Sequence of chain 1.V:
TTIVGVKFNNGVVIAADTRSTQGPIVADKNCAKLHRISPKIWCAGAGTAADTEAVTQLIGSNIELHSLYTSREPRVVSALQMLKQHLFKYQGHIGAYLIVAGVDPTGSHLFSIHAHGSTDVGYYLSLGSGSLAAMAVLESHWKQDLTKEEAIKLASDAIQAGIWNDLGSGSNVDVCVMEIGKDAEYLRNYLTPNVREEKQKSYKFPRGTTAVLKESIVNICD

This small molecule binds to this protein.
Small molecule (SMILES): CC(C)[C@H](O)[C@@]1(C=O)NC(=O)[C@H](C)[C@@H]1O

Sequence of chain 1.L:
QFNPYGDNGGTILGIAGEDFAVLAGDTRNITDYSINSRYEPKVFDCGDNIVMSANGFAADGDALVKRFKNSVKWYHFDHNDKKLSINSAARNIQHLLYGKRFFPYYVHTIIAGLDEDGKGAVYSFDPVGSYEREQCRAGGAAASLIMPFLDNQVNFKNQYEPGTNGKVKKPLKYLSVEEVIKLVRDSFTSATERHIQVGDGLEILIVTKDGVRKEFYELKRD

Binding-site contacts:
Ligand atom C6 contacts residue LYS33 of chain 1.V at 4.2 Å.
Ligand atom O12 contacts residue SER20 of chain 1.V at 3.8 Å.
Ligand atom C14 contacts residue ARG19 of chain 1.V at 4.2 Å.
Ligand atom C2 contacts residue THR21 of chain 1.V at 3.6 Å.
Ligand atom O12 contacts residue THR21 of chain 1.V at 3.4 Å (h-bond).
Ligand atom C11 contacts residue LYS33 of chain 1.V at 4.2 Å.
Ligand atom C15 contacts residue THR1 of chain 1.V at 4.2 Å.
Ligand atom C1 contacts residue THR21 of chain 1.V at 3.9 Å.
Ligand atom O8 contacts residue GLY168 of chain 1.V at 4.3 Å.
Ligand atom N4 contacts residue GLY47 of chain 1.V at 3.0 Å (h-bond).
Ligand atom C14 contacts residue CYS31 of chain 1.V at 3.8 Å (hydrophobic).
Ligand atom C6 contacts residue THR1 of chain 1.V at 1.3 Å.
Ligand atom C13 contacts residue LYS33 of chain 1.V at 3.9 Å.
Ligand atom C6 contacts residue GLY47 of chain 1.V at 4.2 Å.
Ligand atom C11 contacts residue SER20 of chain 1.V at 4.2 Å.
Ligand atom C5 contacts residue GLY47 of chain 1.V at 4.2 Å.
Ligand atom C9 contacts residue THR21 of chain 1.V at 3.8 Å.
Ligand atom O8 contacts residue THR1 of chain 1.V at 2.8 Å (h-bond).
Ligand atom C9 contacts residue TYR33 of chain 1.L at 4.3 Å (hydrophobic).
Ligand atom O12 contacts residue THR1 of chain 1.V at 4.3 Å.
Ligand atom C14 contacts residue ALA49 of chain 1.V at 4.1 Å (hydrophobic).
Ligand atom C15 contacts residue ALA49 of chain 1.V at 3.4 Å (hydrophobic).
Ligand atom C1 contacts residue GLY168 of chain 1.V at 4.4 Å.
Ligand atom C11 contacts residue ARG19 of chain 1.V at 4.0 Å.
Ligand atom O7 contacts residue ALA46 of chain 1.V at 3.3 Å.
Ligand atom O7 contacts residue GLY47 of chain 1.V at 3.1 Å (h-bond).
Ligand atom O7 contacts residue THR1 of chain 1.V at 2.2 Å (h-bond).
Ligand atom C11 contacts residue THR1 of chain 1.V at 2.9 Å.
Ligand atom C1 contacts residue THR1 of chain 1.V at 3.2 Å.
Ligand atom C14 contacts residue SER20 of chain 1.V at 3.8 Å.
Ligand atom C11 contacts residue THR21 of chain 1.V at 4.3 Å.
Ligand atom O8 contacts residue SER129 of chain 1.V at 3.8 Å.
Ligand atom N4 contacts residue THR1 of chain 1.V at 3.7 Å.
Ligand atom O10 contacts residue GLY47 of chain 1.V at 3.4 Å (h-bond).
Ligand atom C15 contacts residue GLY47 of chain 1.V at 3.1 Å.
Ligand atom C13 contacts residue THR1 of chain 1.V at 3.3 Å.
Ligand atom C14 contacts residue LYS33 of chain 1.V at 3.8 Å.
Ligand atom C3 contacts residue GLY47 of chain 1.V at 3.6 Å.
Ligand atom C5 contacts residue THR1 of chain 1.V at 2.5 Å.
Ligand atom C6 contacts residue ALA46 of chain 1.V at 4.3 Å (hydrophobic).